Sequence of chain 1.A:
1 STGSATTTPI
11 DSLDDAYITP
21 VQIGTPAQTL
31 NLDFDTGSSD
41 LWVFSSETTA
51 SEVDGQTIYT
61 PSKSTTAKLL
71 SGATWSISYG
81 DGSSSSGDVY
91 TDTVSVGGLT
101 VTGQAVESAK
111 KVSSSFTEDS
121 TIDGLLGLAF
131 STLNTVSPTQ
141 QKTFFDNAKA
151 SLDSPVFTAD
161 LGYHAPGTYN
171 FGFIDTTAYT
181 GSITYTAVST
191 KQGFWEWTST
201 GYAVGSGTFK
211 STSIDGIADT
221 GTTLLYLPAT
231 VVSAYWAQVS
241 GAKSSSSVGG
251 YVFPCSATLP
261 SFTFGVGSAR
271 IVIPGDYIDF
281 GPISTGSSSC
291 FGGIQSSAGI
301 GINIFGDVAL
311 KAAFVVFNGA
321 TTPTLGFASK

This protein binds this small molecule.
Small molecule (SMILES): CCS[C@H](NC(=O)[C@H](Cc1ccccc1)NS(=O)(=O)N1CCOCC1)C(=O)N[C@@H](CC1CCCCC1)[C@@H](O)[C@@H](O)CC(C)C

Binding-site contacts:
Ligand atom CB contacts residue THR223 of chain 1.A at 3.1 Å.
Ligand atom O2 contacts residue GLY80 of chain 1.A at 3.1 Å (h-bond).
Ligand atom C6' contacts residue GLY221 of chain 1.A at 3.8 Å.
Ligand atom C4 contacts residue GLY37 of chain 1.A at 3.6 Å.
Ligand atom O contacts residue THR222 of chain 1.A at 3.2 Å.
Ligand atom N contacts residue THR223 of chain 1.A at 3.0 Å (h-bond).
Ligand atom C2' contacts residue TYR79 of chain 1.A at 3.5 Å (hydrophobic).
Ligand atom O2 contacts residue TYR79 of chain 1.A at 3.4 Å.
Ligand atom CA contacts residue THR223 of chain 1.A at 3.5 Å.
Ligand atom N1 contacts residue ASP81 of chain 1.A at 3.5 Å (salt-bridge).
Ligand atom C3' contacts residue PHE116 of chain 1.A at 3.8 Å (hydrophobic).
Ligand atom O21 contacts residue ASP219 of chain 1.A at 2.6 Å (salt-bridge).
Ligand atom O contacts residue THR223 of chain 1.A at 3.0 Å (h-bond).
Ligand atom C21 contacts residue ILE300 of chain 1.A at 3.2 Å (hydrophobic).
Ligand atom CA1 contacts residue THR222 of chain 1.A at 3.4 Å.
Ligand atom C7' contacts residue GLY221 of chain 1.A at 3.4 Å.
Ligand atom C4' contacts residue PHE116 of chain 1.A at 3.4 Å (hydrophobic).
Ligand atom CZ contacts residue ASP119 of chain 1.A at 3.8 Å.
Ligand atom C6' contacts residue LEU125 of chain 1.A at 3.5 Å (hydrophobic).
Ligand atom CD2 contacts residue ASP15 of chain 1.A at 3.4 Å.
Ligand atom C5' contacts residue ASP33 of chain 1.A at 3.3 Å.
Ligand atom N2 contacts residue GLY221 of chain 1.A at 3.1 Å (h-bond).
Ligand atom N2 contacts residue THR222 of chain 1.A at 3.6 Å.
Ligand atom C4 contacts residue ASP219 of chain 1.A at 3.4 Å.
Ligand atom C7 contacts residue PHE194 of chain 1.A at 3.1 Å (hydrophobic).
Ligand atom C3' contacts residue ASP81 of chain 1.A at 3.7 Å.
Ligand atom C22 contacts residue TYR79 of chain 1.A at 3.9 Å (hydrophobic).
Ligand atom O3 contacts residue GLY80 of chain 1.A at 2.9 Å (h-bond).
Ligand atom O3 contacts residue TYR79 of chain 1.A at 3.5 Å.
Ligand atom O21 contacts residue ASP35 of chain 1.A at 2.7 Å (salt-bridge).
Ligand atom C22 contacts residue ASP219 of chain 1.A at 3.7 Å.
Ligand atom C31 contacts residue ASP219 of chain 1.A at 3.7 Å.
Ligand atom C22 contacts residue ASP35 of chain 1.A at 3.4 Å.
Ligand atom C1' contacts residue GLY221 of chain 1.A at 3.4 Å.
Ligand atom C7' contacts residue ASP35 of chain 1.A at 3.3 Å.
Ligand atom C12 contacts residue GLY221 of chain 1.A at 3.8 Å.
Ligand atom S1 contacts residue ASP81 of chain 1.A at 3.7 Å.
Ligand atom C12 contacts residue TYR79 of chain 1.A at 3.5 Å (hydrophobic).
Ligand atom O2 contacts residue ASP81 of chain 1.A at 3.2 Å (salt-bridge).
Ligand atom C6' contacts residue ASP33 of chain 1.A at 3.8 Å.